Binding-site contacts:
Ligand atom C6 contacts residue SER357 of chain 2.B at 3.9 Å.
Ligand atom C5 contacts residue PHE356 of chain 2.B at 4.1 Å (hydrophobic).
Ligand atom C8 contacts residue PHE356 of chain 2.B at 4.1 Å (hydrophobic).
Ligand atom C4 contacts residue ASN360 of chain 2.B at 4.1 Å.
Ligand atom C5 contacts residue SER357 of chain 2.B at 4.4 Å.
Ligand atom O5 contacts residue SER357 of chain 2.B at 3.3 Å.
Ligand atom N2 contacts residue ASN360 of chain 2.B at 2.8 Å (h-bond).
Ligand atom C7 contacts residue PRO354 of chain 2.B at 4.3 Å (hydrophobic).
Ligand atom C2 contacts residue ASN360 of chain 2.B at 2.3 Å.
Ligand atom O7 contacts residue GLY355 of chain 2.B at 2.6 Å (h-bond).
Ligand atom C6 contacts residue ASN360 of chain 2.B at 4.5 Å.
Ligand atom O7 contacts residue PHE356 of chain 2.B at 4.4 Å.
Ligand atom C5 contacts residue ASN360 of chain 2.B at 3.6 Å.
Ligand atom C1 contacts residue ASN360 of chain 2.B at 1.4 Å.
Ligand atom O5 contacts residue SER357 of chain 2.B at 3.8 Å.
Ligand atom O5 contacts residue ASN360 of chain 2.B at 2.3 Å (h-bond).
Ligand atom O4 contacts residue GLY355 of chain 2.B at 4.2 Å.
Ligand atom C7 contacts residue ASN360 of chain 2.B at 3.3 Å.
Ligand atom C6 contacts residue PHE356 of chain 2.B at 4.0 Å (hydrophobic).
Ligand atom C3 contacts residue GLY355 of chain 2.B at 4.2 Å.
Ligand atom C6 contacts residue ASP359 of chain 2.B at 3.9 Å.
Ligand atom C5 contacts residue SER357 of chain 2.B at 3.9 Å.
Ligand atom C6 contacts residue SER357 of chain 2.B at 3.9 Å.
Ligand atom C7 contacts residue GLY355 of chain 2.B at 3.5 Å.
Ligand atom C8 contacts residue GLY355 of chain 2.B at 3.9 Å.
Ligand atom O7 contacts residue ASN360 of chain 2.B at 4.2 Å.
Ligand atom C3 contacts residue ASN360 of chain 2.B at 3.7 Å.
Ligand atom C8 contacts residue PRO354 of chain 2.B at 4.3 Å (hydrophobic).
Ligand atom C1 contacts residue SER357 of chain 2.B at 3.9 Å.
Ligand atom N2 contacts residue GLY355 of chain 2.B at 4.4 Å.
Ligand atom C1 contacts residue GLY355 of chain 2.B at 4.2 Å.
Ligand atom C8 contacts residue ALA353 of chain 2.B at 4.1 Å (hydrophobic).
Ligand atom C8 contacts residue ASN360 of chain 2.B at 3.4 Å.
Ligand atom C5 contacts residue GLY355 of chain 2.B at 4.4 Å.
Ligand atom O7 contacts residue PRO354 of chain 2.B at 3.5 Å.

Sequence of chain 2.B:
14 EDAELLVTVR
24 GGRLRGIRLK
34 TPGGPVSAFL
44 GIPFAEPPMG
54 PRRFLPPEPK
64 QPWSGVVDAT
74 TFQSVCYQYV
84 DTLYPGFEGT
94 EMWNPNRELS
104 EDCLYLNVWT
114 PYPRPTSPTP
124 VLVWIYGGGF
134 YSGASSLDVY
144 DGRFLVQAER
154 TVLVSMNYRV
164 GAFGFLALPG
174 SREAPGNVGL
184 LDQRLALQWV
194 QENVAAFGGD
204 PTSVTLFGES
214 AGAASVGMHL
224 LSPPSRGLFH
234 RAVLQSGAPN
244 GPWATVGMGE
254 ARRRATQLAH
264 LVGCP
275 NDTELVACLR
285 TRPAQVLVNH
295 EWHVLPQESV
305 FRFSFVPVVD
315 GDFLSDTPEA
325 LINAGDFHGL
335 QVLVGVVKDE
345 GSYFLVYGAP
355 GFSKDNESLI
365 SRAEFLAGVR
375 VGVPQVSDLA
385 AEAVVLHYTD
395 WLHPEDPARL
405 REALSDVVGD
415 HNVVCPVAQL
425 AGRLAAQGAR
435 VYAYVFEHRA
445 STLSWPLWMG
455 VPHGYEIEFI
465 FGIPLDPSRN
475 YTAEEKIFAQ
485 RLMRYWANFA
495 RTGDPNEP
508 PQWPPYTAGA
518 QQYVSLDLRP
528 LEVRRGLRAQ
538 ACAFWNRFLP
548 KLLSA

The protein below binds the small molecule below.
Small molecule (SMILES): CC(=O)N[C@H]1[C@H](O[C@H]2[C@H](O)[C@@H](NC(C)=O)CO[C@@H]2CO[C@@H]2O[C@@H](C)[C@@H](O)[C@@H](O)[C@@H]2O)O[C@H](CO)[C@@H](O)[C@@H]1O